Binding-site contacts:
Ligand atom O7 contacts residue ASN64 of chain 1.A at 3.5 Å (h-bond).
Ligand atom O5 contacts residue ASN64 of chain 1.A at 2.4 Å (h-bond).
Ligand atom C3 contacts residue ASN64 of chain 1.A at 3.8 Å.
Ligand atom O5 contacts residue GLU67 of chain 1.A at 3.3 Å.
Ligand atom O6 contacts residue SER66 of chain 1.A at 3.3 Å.
Ligand atom C5 contacts residue SER66 of chain 1.A at 4.0 Å.
Ligand atom C8 contacts residue ASN64 of chain 1.A at 2.9 Å.
Ligand atom N2 contacts residue ASN64 of chain 1.A at 2.9 Å (h-bond).
Ligand atom O5 contacts residue SER66 of chain 1.A at 3.8 Å.
Ligand atom C5 contacts residue ASN64 of chain 1.A at 3.7 Å.
Ligand atom C5 contacts residue GLU67 of chain 1.A at 4.2 Å.
Ligand atom C6 contacts residue SER66 of chain 1.A at 4.2 Å.
Ligand atom C1 contacts residue ASN64 of chain 1.A at 1.4 Å.
Ligand atom C1 contacts residue GLU67 of chain 1.A at 4.1 Å.
Ligand atom C6 contacts residue GLU67 of chain 1.A at 3.7 Å.
Ligand atom C2 contacts residue ASN64 of chain 1.A at 2.5 Å.
Ligand atom C7 contacts residue ASN64 of chain 1.A at 2.8 Å.
Ligand atom C4 contacts residue ASN64 of chain 1.A at 4.2 Å.
Ligand atom C1 contacts residue SER66 of chain 1.A at 4.2 Å.
Ligand atom O6 contacts residue GLU67 of chain 1.A at 3.8 Å.

Sequence of chain 1.A:
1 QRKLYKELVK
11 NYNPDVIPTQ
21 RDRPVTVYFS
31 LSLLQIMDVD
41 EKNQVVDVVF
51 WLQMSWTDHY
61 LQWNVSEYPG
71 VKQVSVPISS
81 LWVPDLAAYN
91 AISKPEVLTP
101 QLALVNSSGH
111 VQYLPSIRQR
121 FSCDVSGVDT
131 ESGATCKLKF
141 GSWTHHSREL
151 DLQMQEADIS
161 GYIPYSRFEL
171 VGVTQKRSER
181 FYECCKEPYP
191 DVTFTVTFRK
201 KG

This small molecule binds to this protein.
Small molecule (SMILES): CC(=O)N[C@@H]1[C@@H](O)[C@H](O)[C@@H](CO)O[C@H]1O